Binding-site contacts:
Ligand atom C8 contacts residue ASN389 of chain 1.C at 4.4 Å.
Ligand atom O6 contacts residue PRO260 of chain 1.C at 4.0 Å.
Ligand atom C4 contacts residue ARG258 of chain 1.C at 4.3 Å.
Ligand atom O7 contacts residue ILE390 of chain 1.C at 3.9 Å.
Ligand atom C7 contacts residue ASN389 of chain 1.C at 3.2 Å.
Ligand atom C4 contacts residue ASN389 of chain 1.C at 4.3 Å.
Ligand atom O3 contacts residue ARG258 of chain 1.C at 4.1 Å.
Ligand atom O4 contacts residue ARG258 of chain 1.C at 4.5 Å.
Ligand atom C2 contacts residue ASN389 of chain 1.C at 2.5 Å.
Ligand atom C5 contacts residue ASN389 of chain 1.C at 3.7 Å.
Ligand atom O5 contacts residue ASN389 of chain 1.C at 2.4 Å (h-bond).
Ligand atom C3 contacts residue ASN389 of chain 1.C at 3.8 Å.
Ligand atom C1 contacts residue ASN389 of chain 1.C at 1.4 Å.
Ligand atom C6 contacts residue ARG287 of chain 1.C at 4.1 Å.
Ligand atom N2 contacts residue ASN389 of chain 1.C at 2.9 Å (h-bond).
Ligand atom O7 contacts residue ASN389 of chain 1.C at 3.1 Å.
Ligand atom O7 contacts residue THR391 of chain 1.C at 4.2 Å.
Ligand atom O6 contacts residue ARG287 of chain 1.C at 3.5 Å (salt-bridge).

Sequence of chain 1.C:
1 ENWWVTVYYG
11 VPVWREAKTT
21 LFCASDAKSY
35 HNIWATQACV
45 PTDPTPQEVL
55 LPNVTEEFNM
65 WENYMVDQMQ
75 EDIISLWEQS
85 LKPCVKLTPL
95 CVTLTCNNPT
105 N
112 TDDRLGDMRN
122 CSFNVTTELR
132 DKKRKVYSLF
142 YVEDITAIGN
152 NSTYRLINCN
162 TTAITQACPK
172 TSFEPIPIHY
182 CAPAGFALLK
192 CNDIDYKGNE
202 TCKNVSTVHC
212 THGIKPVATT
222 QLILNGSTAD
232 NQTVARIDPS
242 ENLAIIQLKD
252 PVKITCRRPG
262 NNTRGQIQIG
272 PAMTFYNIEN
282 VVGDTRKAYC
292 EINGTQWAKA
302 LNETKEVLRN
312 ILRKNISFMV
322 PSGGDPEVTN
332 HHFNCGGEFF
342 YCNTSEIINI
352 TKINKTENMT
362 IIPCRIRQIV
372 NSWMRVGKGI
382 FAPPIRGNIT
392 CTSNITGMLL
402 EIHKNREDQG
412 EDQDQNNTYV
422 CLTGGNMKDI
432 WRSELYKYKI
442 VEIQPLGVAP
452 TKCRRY

This small molecule binds to this protein.
Small molecule (SMILES): CC(=O)N[C@@H]1[C@@H](O)[C@H](O)[C@@H](CO)O[C@H]1O